The small molecule below binds the protein below.
Small molecule (SMILES): CC(=O)N[C@@H]([C@@H](O)[C@H](O)[C@H](O)CO)[C@@H](O)C[C@@H](O)C(=O)O

Binding-site contacts:
Ligand atom C8 contacts residue GLU191 of chain 1.A at 3.4 Å.
Ligand atom O1B contacts residue TYR43 of chain 1.A at 3.4 Å.
Ligand atom O7 contacts residue LEU250 of chain 1.A at 3.5 Å.
Ligand atom C4 contacts residue GLY188 of chain 1.A at 3.7 Å.
Ligand atom O8 contacts residue PHE189 of chain 1.A at 3.7 Å.
Ligand atom O6 contacts residue SER207 of chain 1.A at 2.9 Å (h-bond).
Ligand atom C2 contacts residue LYS164 of chain 1.A at 3.9 Å.
Ligand atom O1A contacts residue SER47 of chain 1.A at 3.1 Å (h-bond).
Ligand atom O7 contacts residue SER207 of chain 1.A at 2.8 Å (h-bond).
Ligand atom C3 contacts residue THR48 of chain 1.A at 3.5 Å.
Ligand atom O8 contacts residue ASP190 of chain 1.A at 3.1 Å (salt-bridge).
Ligand atom C6 contacts residue GLY188 of chain 1.A at 3.2 Å.
Ligand atom C3 contacts residue SER47 of chain 1.A at 3.8 Å.
Ligand atom O8 contacts residue GLY188 of chain 1.A at 3.8 Å.
Ligand atom O4 contacts residue GLY188 of chain 1.A at 2.7 Å (h-bond).
Ligand atom O2 contacts residue ILE205 of chain 1.A at 3.7 Å.
Ligand atom O1A contacts residue ALA10 of chain 1.A at 3.4 Å.
Ligand atom O1A contacts residue GLY46 of chain 1.A at 3.5 Å.
Ligand atom C2 contacts residue THR48 of chain 1.A at 3.7 Å.
Ligand atom C9 contacts residue GLU191 of chain 1.A at 3.4 Å.
Ligand atom O1B contacts residue GLY46 of chain 1.A at 3.5 Å.
Ligand atom O1B contacts residue SER47 of chain 1.A at 3.2 Å (h-bond).
Ligand atom O6 contacts residue GLY206 of chain 1.A at 3.3 Å.
Ligand atom O4 contacts residue ILE205 of chain 1.A at 3.7 Å.
Ligand atom O9 contacts residue GLU191 of chain 1.A at 2.6 Å (salt-bridge).
Ligand atom C1 contacts residue SER47 of chain 1.A at 3.5 Å.
Ligand atom O2 contacts residue LYS164 of chain 1.A at 2.9 Å (salt-bridge).
Ligand atom C1 contacts residue THR48 of chain 1.A at 3.5 Å.
Ligand atom O6 contacts residue ASP190 of chain 1.A at 2.6 Å (salt-bridge).
Ligand atom C6 contacts residue SER207 of chain 1.A at 3.9 Å.
Ligand atom O1B contacts residue LYS164 of chain 1.A at 3.0 Å (salt-bridge).
Ligand atom C6 contacts residue ASP190 of chain 1.A at 3.6 Å.
Ligand atom O8 contacts residue GLU191 of chain 1.A at 2.6 Å (salt-bridge).
Ligand atom O6 contacts residue GLY188 of chain 1.A at 3.5 Å (h-bond).
Ligand atom C8 contacts residue SER207 of chain 1.A at 3.9 Å.
Ligand atom C2 contacts residue ALA10 of chain 1.A at 3.8 Å (hydrophobic).
Ligand atom O1A contacts residue THR48 of chain 1.A at 2.7 Å (h-bond).
Ligand atom C1 contacts residue LYS164 of chain 1.A at 3.9 Å.
Ligand atom C8 contacts residue ASP190 of chain 1.A at 3.7 Å.
Ligand atom C7 contacts residue SER207 of chain 1.A at 3.6 Å.

Sequence of chain 1.A:
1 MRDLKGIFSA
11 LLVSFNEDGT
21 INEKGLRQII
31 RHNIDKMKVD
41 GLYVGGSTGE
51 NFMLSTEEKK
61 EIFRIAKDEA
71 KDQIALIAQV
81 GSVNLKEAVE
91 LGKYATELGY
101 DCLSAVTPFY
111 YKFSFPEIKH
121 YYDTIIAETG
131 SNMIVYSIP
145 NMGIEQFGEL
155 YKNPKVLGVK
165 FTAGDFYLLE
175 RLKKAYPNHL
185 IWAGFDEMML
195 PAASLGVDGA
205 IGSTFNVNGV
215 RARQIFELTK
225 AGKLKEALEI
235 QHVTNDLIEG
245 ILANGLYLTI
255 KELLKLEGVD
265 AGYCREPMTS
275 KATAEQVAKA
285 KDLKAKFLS